Binding-site contacts:
Ligand atom C11 contacts residue ARG69 of chain 1.B at 3.8 Å.
Ligand atom C22 contacts residue CYS13 of chain 1.B at 2.7 Å (hydrophobic).
Ligand atom C17 contacts residue ARG69 of chain 1.B at 3.6 Å.
Ligand atom O19 contacts residue ARG69 of chain 1.B at 2.6 Å (salt-bridge).
Ligand atom N10 contacts residue VAL10 of chain 1.B at 3.6 Å.
Ligand atom CL2 contacts residue ARG69 of chain 1.B at 3.5 Å.
Ligand atom CL1 contacts residue VAL8 of chain 1.B at 3.8 Å.
Ligand atom C11 contacts residue VAL10 of chain 1.B at 3.4 Å (hydrophobic).
Ligand atom C09 contacts residue TYR97 of chain 1.B at 3.4 Å (hydrophobic).
Ligand atom C13 contacts residue ARG69 of chain 1.B at 4.0 Å.
Ligand atom C06 contacts residue GLY11 of chain 1.B at 3.4 Å.
Ligand atom C12 contacts residue VAL10 of chain 1.B at 3.9 Å (hydrophobic).
Ligand atom O19 contacts residue TYR97 of chain 1.B at 4.0 Å.
Ligand atom N10 contacts residue GLY11 of chain 1.B at 3.6 Å (h-bond).
Ligand atom C06 contacts residue TYR97 of chain 1.B at 3.7 Å (hydrophobic).
Ligand atom CL1 contacts residue THR59 of chain 1.B at 3.9 Å.
Ligand atom C08 contacts residue ARG69 of chain 1.B at 3.7 Å.
Ligand atom C14 contacts residue ARG69 of chain 1.B at 3.6 Å.
Ligand atom C16 contacts residue MET73 of chain 1.B at 3.8 Å (hydrophobic).
Ligand atom C16 contacts residue ARG69 of chain 1.B at 3.9 Å.
Ligand atom C13 contacts residue VAL10 of chain 1.B at 4.0 Å (hydrophobic).
Ligand atom N10 contacts residue ARG69 of chain 1.B at 4.0 Å.
Ligand atom C21 contacts residue GLN62 of chain 1.B at 3.6 Å.
Ligand atom C14 contacts residue VAL10 of chain 1.B at 3.8 Å (hydrophobic).
Ligand atom C20 contacts residue GLU64 of chain 1.B at 3.9 Å.
Ligand atom C23 contacts residue CYS13 of chain 1.B at 1.8 Å (hydrophobic).
Ligand atom C16 contacts residue VAL10 of chain 1.B at 3.4 Å (hydrophobic).
Ligand atom CL1 contacts residue ARG69 of chain 1.B at 3.6 Å.
Ligand atom CL1 contacts residue MET73 of chain 1.B at 3.8 Å.
Ligand atom C08 contacts residue TYR97 of chain 1.B at 3.7 Å (hydrophobic).
Ligand atom C05 contacts residue GLY11 of chain 1.B at 3.9 Å.
Ligand atom N10 contacts residue TYR97 of chain 1.B at 3.5 Å.
Ligand atom C17 contacts residue VAL10 of chain 1.B at 3.4 Å (hydrophobic).
Ligand atom C05 contacts residue CYS13 of chain 1.B at 3.8 Å (hydrophobic).
Ligand atom CL2 contacts residue TYR97 of chain 1.B at 3.7 Å.
Ligand atom CL1 contacts residue TYR72 of chain 1.B at 3.9 Å.
Ligand atom CL2 contacts residue VAL10 of chain 1.B at 4.0 Å.
Ligand atom C09 contacts residue GLY11 of chain 1.B at 3.2 Å.
Ligand atom CL2 contacts residue GLN100 of chain 1.B at 3.8 Å.
Ligand atom N07 contacts residue TYR97 of chain 1.B at 4.0 Å.

This protein binds this small molecule.
Small molecule (SMILES): CCS(=O)(=O)NC1CCN(C(=O)CNc2ccc(Cl)cc2Cl)CC1

Sequence of chain 1.B:
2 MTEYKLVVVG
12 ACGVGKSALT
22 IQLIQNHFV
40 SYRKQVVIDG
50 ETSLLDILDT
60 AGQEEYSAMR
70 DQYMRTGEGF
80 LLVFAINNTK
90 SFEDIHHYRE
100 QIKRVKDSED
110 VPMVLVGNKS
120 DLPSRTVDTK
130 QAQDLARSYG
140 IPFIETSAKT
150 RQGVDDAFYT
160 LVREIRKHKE